Binding-site contacts:
Ligand atom C33 contacts residue ASP26 of chain 1.B at 3.4 Å.
Ligand atom C08 contacts residue ASP224 of chain 1.B at 3.7 Å.
Ligand atom O13 contacts residue ARG359 of chain 1.B at 3.1 Å (salt-bridge).
Ligand atom C14 contacts residue THR274 of chain 1.B at 3.5 Å.
Ligand atom C41 contacts residue SER234 of chain 1.B at 3.2 Å.
Ligand atom C40 contacts residue ALA231 of chain 1.B at 3.6 Å (hydrophobic).
Ligand atom O14 contacts residue HIS227 of chain 1.B at 2.6 Å (h-bond).
Ligand atom C42 contacts residue VAL23 of chain 1.B at 3.7 Å (hydrophobic).
Ligand atom C39 contacts residue ALA231 of chain 1.B at 3.5 Å (hydrophobic).
Ligand atom O06 contacts residue THR274 of chain 1.B at 2.9 Å (h-bond).
Ligand atom O07 contacts residue LEU361 of chain 1.B at 3.7 Å.
Ligand atom C19 contacts residue THR274 of chain 1.B at 3.9 Å.
Ligand atom O08 contacts residue GLN279 of chain 1.B at 3.4 Å (h-bond).
Ligand atom C06 contacts residue LEU228 of chain 1.B at 3.9 Å (hydrophobic).
Ligand atom C07 contacts residue LEU228 of chain 1.B at 3.6 Å (hydrophobic).
Ligand atom C41 contacts residue VAL23 of chain 1.B at 3.7 Å (hydrophobic).
Ligand atom C15 contacts residue PRO272 of chain 1.B at 3.2 Å (hydrophobic).
Ligand atom C07 contacts residue ASP224 of chain 1.B at 3.3 Å.
Ligand atom C16 contacts residue THR274 of chain 1.B at 3.1 Å.
Ligand atom C32 contacts residue VAL23 of chain 1.B at 3.7 Å (hydrophobic).
Ligand atom C08 contacts residue HIS227 of chain 1.B at 3.3 Å.
Ligand atom C31 contacts residue HIS227 of chain 1.B at 3.7 Å.
Ligand atom C30 contacts residue HIS227 of chain 1.B at 3.5 Å.
Ligand atom O06 contacts residue PRO272 of chain 1.B at 3.3 Å (h-bond).
Ligand atom O05 contacts residue LEU361 of chain 1.B at 3.5 Å.
Ligand atom C07 contacts residue HIS227 of chain 1.B at 3.6 Å.
Ligand atom C44 contacts residue LEU361 of chain 1.B at 3.9 Å (hydrophobic).
Ligand atom C28 contacts residue ARG359 of chain 1.B at 3.4 Å.
Ligand atom C13 contacts residue PHE270 of chain 1.B at 3.7 Å (hydrophobic).
Ligand atom C36 contacts residue HIS227 of chain 1.B at 3.3 Å.
Ligand atom C15 contacts residue THR274 of chain 1.B at 3.7 Å.
Ligand atom C17 contacts residue LEU361 of chain 1.B at 3.8 Å (hydrophobic).
Ligand atom C16 contacts residue PRO272 of chain 1.B at 3.8 Å (hydrophobic).
Ligand atom O12 contacts residue ARG359 of chain 1.B at 3.5 Å (salt-bridge).
Ligand atom C40 contacts residue SER234 of chain 1.B at 2.9 Å.
Ligand atom C27 contacts residue ARG359 of chain 1.B at 3.6 Å.
Ligand atom C42 contacts residue ARG359 of chain 1.B at 3.7 Å.
Ligand atom C39 contacts residue SER234 of chain 1.B at 3.8 Å.
Ligand atom C09 contacts residue HIS227 of chain 1.B at 3.7 Å.
Ligand atom C32 contacts residue ASP26 of chain 1.B at 3.6 Å.

A protein and the small-molecule ligand that binds it are described below.
Small molecule (SMILES): CC(=O)O[C@H]1C(=O)[C@@]2(C)[C@H]([C@H](OC(=O)c3ccccc3)[C@]3(O)C[C@H](OC(=O)[C@H](O)[C@@H](NC(=O)c4ccccc4)c4ccccc4)C(C)=C1C3(C)C)[C@]1(OC(C)=O)CO[C@@H]1C[C@@H]2O

Sequence of chain 1.B:
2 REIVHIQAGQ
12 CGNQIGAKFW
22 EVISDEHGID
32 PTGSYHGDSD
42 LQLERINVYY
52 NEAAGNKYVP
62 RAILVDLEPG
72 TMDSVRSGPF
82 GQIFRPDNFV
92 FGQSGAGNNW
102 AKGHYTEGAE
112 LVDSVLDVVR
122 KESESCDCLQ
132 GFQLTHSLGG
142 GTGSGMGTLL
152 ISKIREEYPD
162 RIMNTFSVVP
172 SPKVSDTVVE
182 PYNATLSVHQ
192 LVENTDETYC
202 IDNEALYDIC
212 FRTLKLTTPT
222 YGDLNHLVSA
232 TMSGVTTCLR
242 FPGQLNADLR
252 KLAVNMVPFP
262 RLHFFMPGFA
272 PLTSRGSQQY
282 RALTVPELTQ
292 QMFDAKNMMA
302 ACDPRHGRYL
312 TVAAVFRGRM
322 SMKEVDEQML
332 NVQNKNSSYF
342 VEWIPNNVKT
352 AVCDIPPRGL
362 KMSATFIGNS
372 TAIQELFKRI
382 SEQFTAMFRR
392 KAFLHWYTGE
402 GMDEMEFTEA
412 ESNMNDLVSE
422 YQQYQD